Sequence of chain 1.B:
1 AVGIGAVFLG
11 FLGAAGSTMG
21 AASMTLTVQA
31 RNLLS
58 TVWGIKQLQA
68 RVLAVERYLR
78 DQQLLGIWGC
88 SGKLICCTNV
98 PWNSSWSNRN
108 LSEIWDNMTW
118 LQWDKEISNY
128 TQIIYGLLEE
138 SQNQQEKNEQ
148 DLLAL

Sequence of chain 1.G:
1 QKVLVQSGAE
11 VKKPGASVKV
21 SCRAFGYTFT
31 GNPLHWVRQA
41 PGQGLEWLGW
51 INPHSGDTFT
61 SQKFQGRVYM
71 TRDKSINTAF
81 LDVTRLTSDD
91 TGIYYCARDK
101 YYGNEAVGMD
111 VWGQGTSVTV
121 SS

This small molecule binds to this protein.
Small molecule (SMILES): CC(=O)N[C@H]1[C@H](O[C@H]2[C@H](O)[C@@H](NC(C)=O)CO[C@@H]2CO)O[C@H](CO)[C@@H](O[C@@H]2O[C@H](CO)[C@@H](O)[C@H](O)[C@@H]2O)[C@@H]1O

Sequence of chain 1.H:
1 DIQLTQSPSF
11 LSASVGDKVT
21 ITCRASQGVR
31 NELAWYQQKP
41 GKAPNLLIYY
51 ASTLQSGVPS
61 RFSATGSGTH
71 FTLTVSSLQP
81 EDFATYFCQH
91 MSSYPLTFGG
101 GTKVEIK

Binding-site contacts:
Ligand atom O7 contacts residue GLY16 of chain 1.B at 3.6 Å.
Ligand atom C8 contacts residue SER17 of chain 1.B at 3.5 Å.
Ligand atom C1 contacts residue ASN58 of chain 1.A at 1.4 Å.
Ligand atom C4 contacts residue TYR50 of chain 1.H at 4.4 Å (hydrophobic).
Ligand atom N2 contacts residue ASN58 of chain 1.A at 2.9 Å (h-bond).
Ligand atom O7 contacts residue TYR102 of chain 1.G at 3.5 Å.
Ligand atom C7 contacts residue TYR102 of chain 1.G at 4.5 Å (hydrophobic).
Ligand atom O5 contacts residue TYR102 of chain 1.G at 3.8 Å.
Ligand atom C8 contacts residue ASN58 of chain 1.A at 4.5 Å.
Ligand atom C8 contacts residue GLU57 of chain 1.A at 4.1 Å.
Ligand atom O3 contacts residue TYR50 of chain 1.H at 3.7 Å.
Ligand atom C5 contacts residue TYR50 of chain 1.H at 3.9 Å (hydrophobic).
Ligand atom C1 contacts residue TYR102 of chain 1.G at 4.0 Å (hydrophobic).
Ligand atom C7 contacts residue TYR49 of chain 1.H at 3.4 Å (hydrophobic).
Ligand atom O6 contacts residue GLY103 of chain 1.G at 3.9 Å.
Ligand atom C6 contacts residue TYR102 of chain 1.G at 4.5 Å (hydrophobic).
Ligand atom O5 contacts residue TYR50 of chain 1.H at 4.1 Å.
Ligand atom N2 contacts residue TYR102 of chain 1.G at 4.4 Å.
Ligand atom C3 contacts residue TYR102 of chain 1.G at 3.7 Å (hydrophobic).
Ligand atom O4 contacts residue TYR102 of chain 1.G at 3.3 Å.
Ligand atom C2 contacts residue TYR102 of chain 1.G at 4.2 Å (hydrophobic).
Ligand atom O7 contacts residue ASN58 of chain 1.A at 3.3 Å (h-bond).
Ligand atom C3 contacts residue ASN58 of chain 1.A at 3.8 Å.
Ligand atom C8 contacts residue TYR49 of chain 1.H at 3.5 Å (hydrophobic).
Ligand atom O7 contacts residue SER17 of chain 1.B at 3.0 Å (h-bond).
Ligand atom C4 contacts residue TYR102 of chain 1.G at 4.1 Å (hydrophobic).
Ligand atom C7 contacts residue ASN58 of chain 1.A at 3.3 Å.
Ligand atom C1 contacts residue TYR50 of chain 1.H at 4.2 Å (hydrophobic).
Ligand atom C2 contacts residue ASN58 of chain 1.A at 2.5 Å.
Ligand atom C7 contacts residue SER17 of chain 1.B at 3.6 Å.
Ligand atom O6 contacts residue TYR102 of chain 1.G at 3.6 Å.
Ligand atom O5 contacts residue ASN58 of chain 1.A at 2.3 Å (h-bond).
Ligand atom C5 contacts residue ASN58 of chain 1.A at 3.6 Å.
Ligand atom C4 contacts residue ASN58 of chain 1.A at 4.2 Å.
Ligand atom C6 contacts residue TYR50 of chain 1.H at 4.2 Å (hydrophobic).
Ligand atom O3 contacts residue TYR102 of chain 1.G at 3.5 Å.
Ligand atom C3 contacts residue TYR50 of chain 1.H at 4.5 Å (hydrophobic).
Ligand atom O7 contacts residue TYR49 of chain 1.H at 2.7 Å (h-bond).

Sequence of chain 1.A:
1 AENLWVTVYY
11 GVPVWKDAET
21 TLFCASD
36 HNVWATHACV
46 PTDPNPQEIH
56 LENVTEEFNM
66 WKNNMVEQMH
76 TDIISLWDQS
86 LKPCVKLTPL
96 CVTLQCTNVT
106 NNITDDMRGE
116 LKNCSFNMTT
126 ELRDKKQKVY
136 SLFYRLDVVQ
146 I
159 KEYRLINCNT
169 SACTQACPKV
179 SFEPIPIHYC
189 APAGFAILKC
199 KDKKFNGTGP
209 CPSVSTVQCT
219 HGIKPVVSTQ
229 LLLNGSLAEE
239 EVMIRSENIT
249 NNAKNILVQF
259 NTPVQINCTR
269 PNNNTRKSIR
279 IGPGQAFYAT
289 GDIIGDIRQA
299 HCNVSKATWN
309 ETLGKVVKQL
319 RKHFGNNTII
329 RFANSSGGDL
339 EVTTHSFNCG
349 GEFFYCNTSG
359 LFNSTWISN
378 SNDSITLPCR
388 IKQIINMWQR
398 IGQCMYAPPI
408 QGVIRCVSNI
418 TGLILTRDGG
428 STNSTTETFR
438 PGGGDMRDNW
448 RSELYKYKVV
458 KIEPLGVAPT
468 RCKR